This small molecule binds to this protein.
Small molecule (SMILES): CC(=O)N[C@@H]1[C@@H](O)[C@H](O)[C@@H](CO)O[C@H]1O

Sequence of chain 1.C:
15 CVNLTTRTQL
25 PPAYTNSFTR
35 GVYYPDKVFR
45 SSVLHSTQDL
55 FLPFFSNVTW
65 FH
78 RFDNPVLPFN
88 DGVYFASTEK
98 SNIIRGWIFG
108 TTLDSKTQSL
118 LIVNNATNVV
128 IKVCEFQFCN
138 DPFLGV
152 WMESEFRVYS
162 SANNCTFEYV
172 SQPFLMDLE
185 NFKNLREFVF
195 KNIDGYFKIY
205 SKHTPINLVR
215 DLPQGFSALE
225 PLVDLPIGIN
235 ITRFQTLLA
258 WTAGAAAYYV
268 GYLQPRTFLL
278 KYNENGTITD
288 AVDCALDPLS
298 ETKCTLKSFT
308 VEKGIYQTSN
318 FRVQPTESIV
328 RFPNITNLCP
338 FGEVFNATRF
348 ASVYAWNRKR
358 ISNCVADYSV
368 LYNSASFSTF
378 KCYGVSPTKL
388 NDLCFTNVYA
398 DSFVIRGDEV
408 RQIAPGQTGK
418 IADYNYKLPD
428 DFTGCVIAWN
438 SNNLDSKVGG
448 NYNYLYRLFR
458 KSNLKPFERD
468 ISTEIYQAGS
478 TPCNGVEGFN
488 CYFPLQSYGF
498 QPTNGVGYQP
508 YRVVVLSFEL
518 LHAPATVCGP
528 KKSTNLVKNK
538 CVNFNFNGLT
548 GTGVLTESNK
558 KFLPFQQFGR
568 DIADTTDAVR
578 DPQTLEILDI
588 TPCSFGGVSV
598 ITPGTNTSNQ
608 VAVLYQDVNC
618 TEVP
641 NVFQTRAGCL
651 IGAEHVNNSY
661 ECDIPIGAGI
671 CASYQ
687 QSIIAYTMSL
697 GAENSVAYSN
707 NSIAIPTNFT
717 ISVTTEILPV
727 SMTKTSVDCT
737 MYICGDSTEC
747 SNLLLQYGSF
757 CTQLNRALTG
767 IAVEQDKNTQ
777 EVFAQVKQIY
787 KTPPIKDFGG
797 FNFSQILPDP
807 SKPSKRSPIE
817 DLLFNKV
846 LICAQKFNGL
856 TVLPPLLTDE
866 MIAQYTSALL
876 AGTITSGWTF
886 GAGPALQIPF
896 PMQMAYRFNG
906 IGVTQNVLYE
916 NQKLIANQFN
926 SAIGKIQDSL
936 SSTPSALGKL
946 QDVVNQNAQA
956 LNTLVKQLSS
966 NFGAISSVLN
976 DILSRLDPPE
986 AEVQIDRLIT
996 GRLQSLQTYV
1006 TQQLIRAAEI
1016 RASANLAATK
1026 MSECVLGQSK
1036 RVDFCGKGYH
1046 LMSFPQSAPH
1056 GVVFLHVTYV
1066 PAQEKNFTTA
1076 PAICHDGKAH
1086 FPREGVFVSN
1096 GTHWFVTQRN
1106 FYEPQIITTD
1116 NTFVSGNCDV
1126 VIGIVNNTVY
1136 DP

Binding-site contacts:
Ligand atom C7 contacts residue ASN714 of chain 1.C at 3.1 Å.
Ligand atom O5 contacts residue ASN714 of chain 1.C at 2.4 Å (h-bond).
Ligand atom C4 contacts residue ASN714 of chain 1.C at 4.2 Å.
Ligand atom C1 contacts residue ASN714 of chain 1.C at 1.4 Å.
Ligand atom O5 contacts residue GLN923 of chain 1.C at 4.4 Å.
Ligand atom C3 contacts residue LEU919 of chain 1.C at 3.7 Å (hydrophobic).
Ligand atom N2 contacts residue ASN714 of chain 1.C at 2.9 Å (h-bond).
Ligand atom C5 contacts residue ASN714 of chain 1.C at 3.6 Å.
Ligand atom C5 contacts residue GLN923 of chain 1.C at 4.5 Å.
Ligand atom C8 contacts residue ASN714 of chain 1.C at 3.8 Å.
Ligand atom C4 contacts residue LEU919 of chain 1.C at 4.2 Å (hydrophobic).
Ligand atom O5 contacts residue LEU919 of chain 1.C at 4.1 Å.
Ligand atom O7 contacts residue ASN714 of chain 1.C at 3.3 Å (h-bond).
Ligand atom C2 contacts residue LEU919 of chain 1.C at 4.0 Å (hydrophobic).
Ligand atom C6 contacts residue GLN923 of chain 1.C at 4.1 Å.
Ligand atom C3 contacts residue ASN714 of chain 1.C at 3.7 Å.
Ligand atom C1 contacts residue LEU919 of chain 1.C at 3.5 Å (hydrophobic).
Ligand atom C2 contacts residue ASN714 of chain 1.C at 2.4 Å.
Ligand atom N2 contacts residue LEU919 of chain 1.C at 4.1 Å.
Ligand atom C5 contacts residue LEU919 of chain 1.C at 3.8 Å (hydrophobic).